Sequence of chain 1.M:
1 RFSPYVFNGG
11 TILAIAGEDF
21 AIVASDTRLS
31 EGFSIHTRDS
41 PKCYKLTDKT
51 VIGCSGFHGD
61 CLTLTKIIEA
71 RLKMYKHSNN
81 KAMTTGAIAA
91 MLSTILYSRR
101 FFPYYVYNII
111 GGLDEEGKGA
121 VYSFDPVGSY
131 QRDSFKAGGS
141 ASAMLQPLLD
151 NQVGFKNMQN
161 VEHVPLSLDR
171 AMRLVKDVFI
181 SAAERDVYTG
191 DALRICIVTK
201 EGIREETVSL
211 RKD

Binding-site contacts:
Ligand atom C22 contacts residue CYS52 of chain 1.L at 3.6 Å (hydrophobic).
Ligand atom C19 contacts residue ALA49 of chain 1.L at 3.4 Å (hydrophobic).
Ligand atom C4 contacts residue SER21 of chain 1.L at 3.8 Å.
Ligand atom C5 contacts residue SER21 of chain 1.L at 3.6 Å.
Ligand atom O15 contacts residue GLY47 of chain 1.L at 3.0 Å (h-bond).
Ligand atom C2 contacts residue GLY47 of chain 1.L at 3.3 Å.
Ligand atom B13 contacts residue THR1 of chain 1.L at 1.4 Å.
Ligand atom C6 contacts residue ALA49 of chain 1.L at 3.7 Å (hydrophobic).
Ligand atom C16 contacts residue ALA49 of chain 1.L at 3.8 Å (hydrophobic).
Ligand atom O24 contacts residue ALA20 of chain 1.L at 3.2 Å.
Ligand atom O17 contacts residue ALA49 of chain 1.L at 3.5 Å.
Ligand atom O24 contacts residue ARG19 of chain 1.L at 3.7 Å.
Ligand atom C23 contacts residue MET45 of chain 1.L at 3.7 Å (hydrophobic).
Ligand atom N12 contacts residue THR1 of chain 1.L at 3.8 Å.
Ligand atom O3 contacts residue ALA49 of chain 1.L at 2.9 Å (h-bond).
Ligand atom C20 contacts residue ALA49 of chain 1.L at 3.8 Å (hydrophobic).
Ligand atom O15 contacts residue THR1 of chain 1.L at 2.5 Å (h-bond).
Ligand atom C10 contacts residue THR1 of chain 1.L at 3.0 Å.
Ligand atom C18 contacts residue ALA49 of chain 1.L at 3.8 Å (hydrophobic).
Ligand atom C21 contacts residue GLN53 of chain 1.L at 3.6 Å.
Ligand atom C7 contacts residue SER21 of chain 1.L at 3.9 Å.
Ligand atom C16 contacts residue LYS33 of chain 1.L at 3.7 Å.
Ligand atom O25 contacts residue THR1 of chain 1.L at 2.4 Å (h-bond).
Ligand atom C21 contacts residue ASN32 of chain 1.L at 3.9 Å.
Ligand atom C1 contacts residue SER21 of chain 1.L at 3.5 Å.
Ligand atom C10 contacts residue LYS33 of chain 1.L at 3.8 Å.
Ligand atom C23 contacts residue CYS52 of chain 1.L at 3.9 Å (hydrophobic).
Ligand atom C22 contacts residue MET45 of chain 1.L at 3.5 Å (hydrophobic).
Ligand atom O3 contacts residue CYS48 of chain 1.L at 3.4 Å.
Ligand atom O15 contacts residue SER46 of chain 1.L at 3.9 Å.
Ligand atom N12 contacts residue GLY47 of chain 1.L at 2.9 Å (h-bond).
Ligand atom B13 contacts residue LYS33 of chain 1.L at 3.8 Å.
Ligand atom O24 contacts residue SER21 of chain 1.L at 2.9 Å (h-bond).
Ligand atom C11 contacts residue LYS33 of chain 1.L at 3.9 Å.
Ligand atom C10 contacts residue GLY47 of chain 1.L at 3.5 Å.
Ligand atom C11 contacts residue THR1 of chain 1.L at 2.5 Å.
Ligand atom O17 contacts residue VAL31 of chain 1.L at 3.4 Å.
Ligand atom O3 contacts residue GLY47 of chain 1.L at 3.2 Å (h-bond).
Ligand atom C9 contacts residue LYS33 of chain 1.L at 3.6 Å.
Ligand atom C11 contacts residue GLY47 of chain 1.L at 3.6 Å.

The protein below binds the small molecule below.
Small molecule (SMILES): O=C(N[C@@H](Cc1coc2ccccc12)B(O)O)[C@@H]1C[C@H]2CC[C@@H]1O2

Sequence of chain 1.L:
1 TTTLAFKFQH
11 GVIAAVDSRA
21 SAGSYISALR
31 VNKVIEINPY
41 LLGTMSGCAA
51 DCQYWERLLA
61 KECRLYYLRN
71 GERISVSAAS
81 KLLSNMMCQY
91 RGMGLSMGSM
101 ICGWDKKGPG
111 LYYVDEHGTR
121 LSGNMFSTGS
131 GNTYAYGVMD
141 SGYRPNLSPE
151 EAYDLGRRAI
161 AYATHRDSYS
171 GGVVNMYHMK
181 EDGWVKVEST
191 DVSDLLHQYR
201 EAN